The small molecule below binds the protein below.
Small molecule (SMILES): NCCCCCCCCCCCC(=O)O

Sequence of chain 8.A:
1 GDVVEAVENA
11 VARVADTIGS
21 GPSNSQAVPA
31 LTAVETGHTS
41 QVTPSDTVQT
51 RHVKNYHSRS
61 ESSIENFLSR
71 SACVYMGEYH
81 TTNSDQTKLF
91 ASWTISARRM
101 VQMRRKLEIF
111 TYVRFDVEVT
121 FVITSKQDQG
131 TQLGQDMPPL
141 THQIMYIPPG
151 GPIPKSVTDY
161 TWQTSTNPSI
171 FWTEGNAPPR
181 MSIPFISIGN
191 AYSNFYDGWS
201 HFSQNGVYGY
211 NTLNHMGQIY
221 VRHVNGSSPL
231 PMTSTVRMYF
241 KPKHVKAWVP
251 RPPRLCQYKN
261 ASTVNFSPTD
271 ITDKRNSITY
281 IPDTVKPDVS

Binding-site contacts:
Ligand atom CA2 contacts residue PHE115 of chain 8.A at 4.3 Å (hydrophobic).
Ligand atom C8 contacts residue TYR192 of chain 8.A at 3.6 Å (hydrophobic).
Ligand atom C5 contacts residue ILE183 of chain 8.A at 4.4 Å (hydrophobic).
Ligand atom C5 contacts residue PHE240 of chain 8.A at 4.1 Å (hydrophobic).
Ligand atom C10 contacts residue MET216 of chain 8.A at 3.6 Å (hydrophobic).
Ligand atom C5 contacts residue ILE95 of chain 8.A at 3.8 Å (hydrophobic).
Ligand atom O contacts residue ASN194 of chain 8.A at 3.0 Å (h-bond).
Ligand atom C1 contacts residue VAL119 of chain 8.A at 4.2 Å (hydrophobic).
Ligand atom N contacts residue MET181 of chain 8.A at 3.9 Å.
Ligand atom C contacts residue ASN194 of chain 8.A at 4.0 Å.
Ligand atom OXT contacts residue TYR210 of chain 8.A at 3.0 Å (h-bond).
Ligand atom C7 contacts residue TYR192 of chain 8.A at 4.4 Å (hydrophobic).
Ligand atom O contacts residue LEU107 of chain 8.A at 4.4 Å.
Ligand atom OXT contacts residue MET216 of chain 8.A at 4.2 Å.
Ligand atom C contacts residue TYR192 of chain 8.A at 4.2 Å (hydrophobic).
Ligand atom C6 contacts residue TYR192 of chain 8.A at 4.4 Å (hydrophobic).
Ligand atom C3 contacts residue ILE183 of chain 8.A at 3.7 Å (hydrophobic).
Ligand atom C10 contacts residue TYR192 of chain 8.A at 4.3 Å (hydrophobic).
Ligand atom C7 contacts residue ILE95 of chain 8.A at 4.3 Å (hydrophobic).
Ligand atom C9 contacts residue PHE240 of chain 8.A at 4.1 Å (hydrophobic).
Ligand atom C7 contacts residue VAL117 of chain 8.A at 4.3 Å (hydrophobic).
Ligand atom C4 contacts residue ILE183 of chain 8.A at 4.2 Å (hydrophobic).
Ligand atom C3 contacts residue ILE95 of chain 8.A at 4.2 Å (hydrophobic).
Ligand atom C contacts residue TYR210 of chain 8.A at 4.1 Å (hydrophobic).
Ligand atom C9 contacts residue TYR192 of chain 8.A at 4.1 Å (hydrophobic).
Ligand atom C1 contacts residue ILE219 of chain 8.A at 4.1 Å (hydrophobic).
Ligand atom O contacts residue VAL113 of chain 8.A at 4.0 Å.
Ligand atom C2 contacts residue ILE95 of chain 8.A at 3.8 Å (hydrophobic).
Ligand atom N contacts residue ILE219 of chain 8.A at 4.0 Å.
Ligand atom C4 contacts residue ILE95 of chain 8.A at 4.0 Å (hydrophobic).
Ligand atom C9 contacts residue PHE115 of chain 8.A at 4.1 Å (hydrophobic).
Ligand atom C2 contacts residue TYR146 of chain 8.A at 3.9 Å (hydrophobic).
Ligand atom C2 contacts residue ILE183 of chain 8.A at 4.2 Å (hydrophobic).
Ligand atom C1 contacts residue ILE183 of chain 8.A at 4.2 Å (hydrophobic).
Ligand atom OXT contacts residue ASN194 of chain 8.A at 4.3 Å.
Ligand atom C8 contacts residue MET216 of chain 8.A at 3.9 Å (hydrophobic).
Ligand atom C6 contacts residue ILE95 of chain 8.A at 4.1 Å (hydrophobic).
Ligand atom O contacts residue TYR192 of chain 8.A at 3.9 Å.
Ligand atom C7 contacts residue PHE240 of chain 8.A at 3.9 Å (hydrophobic).
Ligand atom N contacts residue TYR146 of chain 8.A at 4.1 Å.